Sequence of chain 1.A:
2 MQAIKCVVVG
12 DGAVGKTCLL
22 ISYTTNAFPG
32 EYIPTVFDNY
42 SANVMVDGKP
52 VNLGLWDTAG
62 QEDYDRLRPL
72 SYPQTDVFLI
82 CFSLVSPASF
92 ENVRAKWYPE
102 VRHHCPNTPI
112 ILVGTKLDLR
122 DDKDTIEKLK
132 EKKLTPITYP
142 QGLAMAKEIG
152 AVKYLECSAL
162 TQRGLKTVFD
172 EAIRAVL

Binding-site contacts:
Ligand atom N2 contacts residue ASP119 of chain 1.A at 2.7 Å (salt-bridge).
Ligand atom O3 contacts residue THR116 of chain 1.A at 3.6 Å.
Ligand atom C9 contacts residue LYS117 of chain 1.A at 3.9 Å.
Ligand atom N3 contacts residue ALA160 of chain 1.A at 3.0 Å (h-bond).
Ligand atom C10 contacts residue VAL15 of chain 1.A at 3.3 Å (hydrophobic).
Ligand atom C8 contacts residue LYS117 of chain 1.A at 3.7 Å.
Ligand atom C7 contacts residue LEU161 of chain 1.A at 3.9 Å (hydrophobic).
Ligand atom N2 contacts residue SER159 of chain 1.A at 4.0 Å.
Ligand atom C6 contacts residue ASP119 of chain 1.A at 3.6 Å.
Ligand atom C7 contacts residue ALA160 of chain 1.A at 3.7 Å (hydrophobic).
Ligand atom N3 contacts residue SER159 of chain 1.A at 3.5 Å.
Ligand atom C7 contacts residue LYS117 of chain 1.A at 3.5 Å.
Ligand atom C10 contacts residue THR116 of chain 1.A at 3.9 Å.
Ligand atom N2 contacts residue LYS117 of chain 1.A at 3.8 Å.
Ligand atom N3 contacts residue ASP119 of chain 1.A at 3.4 Å (salt-bridge).
Ligand atom N3 contacts residue LEU161 of chain 1.A at 4.0 Å.
Ligand atom C8 contacts residue ALA160 of chain 1.A at 3.5 Å (hydrophobic).
Ligand atom C9 contacts residue VAL15 of chain 1.A at 4.0 Å (hydrophobic).
Ligand atom C5 contacts residue ASP119 of chain 1.A at 3.8 Å.
Ligand atom C10 contacts residue ALA160 of chain 1.A at 3.7 Å (hydrophobic).
Ligand atom C10 contacts residue LEU20 of chain 1.A at 3.7 Å (hydrophobic).
Ligand atom O2 contacts residue PHE29 of chain 1.A at 3.5 Å.
Ligand atom C contacts residue LYS117 of chain 1.A at 3.2 Å.
Ligand atom N1 contacts residue LEU161 of chain 1.A at 3.6 Å.
Ligand atom C1 contacts residue LEU120 of chain 1.A at 4.1 Å (hydrophobic).
Ligand atom N contacts residue LYS117 of chain 1.A at 3.2 Å (salt-bridge).
Ligand atom O3 contacts residue LYS117 of chain 1.A at 3.2 Å (salt-bridge).
Ligand atom N3 contacts residue LYS117 of chain 1.A at 3.1 Å (salt-bridge).
Ligand atom C contacts residue LEU120 of chain 1.A at 3.4 Å (hydrophobic).
Ligand atom C9 contacts residue ALA160 of chain 1.A at 3.3 Å (hydrophobic).
Ligand atom C5 contacts residue LEU161 of chain 1.A at 4.0 Å (hydrophobic).
Ligand atom O3 contacts residue ALA160 of chain 1.A at 3.0 Å (h-bond).
Ligand atom N2 contacts residue LEU161 of chain 1.A at 3.7 Å.
Ligand atom C6 contacts residue LEU161 of chain 1.A at 3.9 Å (hydrophobic).
Ligand atom C7 contacts residue ASP119 of chain 1.A at 3.5 Å.
Ligand atom C10 contacts residue GLY16 of chain 1.A at 3.2 Å.
Ligand atom O3 contacts residue SER159 of chain 1.A at 4.0 Å.
Ligand atom S1 contacts residue LEU120 of chain 1.A at 3.7 Å.
Ligand atom N1 contacts residue ASP119 of chain 1.A at 2.8 Å (salt-bridge).
Ligand atom C6 contacts residue PHE29 of chain 1.A at 4.1 Å (hydrophobic).

This protein binds this small molecule.
Small molecule (SMILES): CNS(=O)(=O)c1ccc(CNC(=O)Nc2cc(C)on2)s1